The small molecule below binds the protein below.
Small molecule (SMILES): CC(=O)N[C@H]1[C@H]([C@H](O)[C@H](O)CO)O[C@@](OC[C@H]2OC[C@H](O)[C@@H](O)[C@H]2O)(C(=O)O)C[C@@H]1O

Sequence of chain 1.E:
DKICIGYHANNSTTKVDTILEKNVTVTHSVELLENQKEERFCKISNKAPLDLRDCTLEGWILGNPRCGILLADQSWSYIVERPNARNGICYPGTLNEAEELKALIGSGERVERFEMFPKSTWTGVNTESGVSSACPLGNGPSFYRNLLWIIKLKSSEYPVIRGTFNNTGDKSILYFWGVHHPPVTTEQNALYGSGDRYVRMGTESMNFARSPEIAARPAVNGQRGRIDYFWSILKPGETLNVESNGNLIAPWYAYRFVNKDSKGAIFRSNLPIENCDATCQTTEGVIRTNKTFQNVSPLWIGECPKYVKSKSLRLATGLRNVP

Binding-site contacts:
Ligand atom O8 contacts residue TYR91 of chain 1.E at 3.5 Å (h-bond).
Ligand atom C4 contacts residue GLY222 of chain 1.E at 3.5 Å.
Ligand atom O9 contacts residue GLU187 of chain 1.E at 2.7 Å (salt-bridge).
Ligand atom C9 contacts residue TRP149 of chain 1.E at 3.6 Å (hydrophobic).
Ligand atom C4 contacts residue GLN223 of chain 1.E at 3.5 Å.
Ligand atom C1 contacts residue SER133 of chain 1.E at 3.6 Å.
Ligand atom C10 contacts residue SER129 of chain 1.E at 3.8 Å.
Ligand atom O10 contacts residue SER129 of chain 1.E at 3.2 Å (h-bond).
Ligand atom O9 contacts residue TYR91 of chain 1.E at 3.0 Å (h-bond).
Ligand atom O8 contacts residue GLN223 of chain 1.E at 2.7 Å (h-bond).
Ligand atom O10 contacts residue GLY130 of chain 1.E at 3.7 Å.
Ligand atom C9 contacts residue GLU187 of chain 1.E at 3.1 Å.
Ligand atom O1B contacts residue SER132 of chain 1.E at 3.4 Å.
Ligand atom C6 contacts residue GLN223 of chain 1.E at 3.7 Å.
Ligand atom C4 contacts residue VAL131 of chain 1.E at 3.4 Å (hydrophobic).
Ligand atom O1A contacts residue SER133 of chain 1.E at 3.3 Å (h-bond).
Ligand atom O8 contacts residue SER132 of chain 1.E at 3.8 Å.
Ligand atom O1A contacts residue GLN223 of chain 1.E at 3.0 Å (h-bond).
Ligand atom O1A contacts residue SER132 of chain 1.E at 2.9 Å (h-bond).
Ligand atom O9 contacts residue HIS180 of chain 1.E at 3.7 Å.
Ligand atom N5 contacts residue VAL131 of chain 1.E at 2.9 Å (h-bond).
Ligand atom C8 contacts residue TYR91 of chain 1.E at 3.9 Å (hydrophobic).
Ligand atom O1B contacts residue VAL131 of chain 1.E at 3.9 Å.
Ligand atom C3 contacts residue SER133 of chain 1.E at 3.5 Å.
Ligand atom C1 contacts residue SER133 of chain 1.E at 3.8 Å.
Ligand atom C10 contacts residue VAL131 of chain 1.E at 3.9 Å (hydrophobic).
Ligand atom C5 contacts residue VAL131 of chain 1.E at 3.5 Å (hydrophobic).
Ligand atom O10 contacts residue TRP149 of chain 1.E at 3.6 Å.
Ligand atom C9 contacts residue TYR91 of chain 1.E at 3.2 Å (hydrophobic).
Ligand atom C1 contacts residue SER132 of chain 1.E at 3.7 Å.
Ligand atom C6 contacts residue VAL131 of chain 1.E at 3.8 Å (hydrophobic).
Ligand atom O1B contacts residue SER133 of chain 1.E at 3.1 Å (h-bond).
Ligand atom C11 contacts residue LEU191 of chain 1.E at 3.7 Å (hydrophobic).
Ligand atom O10 contacts residue VAL131 of chain 1.E at 3.9 Å.
Ligand atom C8 contacts residue GLN223 of chain 1.E at 3.5 Å.
Ligand atom C5 contacts residue SER133 of chain 1.E at 3.7 Å.
Ligand atom C5 contacts residue GLN223 of chain 1.E at 3.4 Å.
Ligand atom C9 contacts residue HIS180 of chain 1.E at 3.6 Å.
Ligand atom O7 contacts residue GLU187 of chain 1.E at 4.0 Å.
Ligand atom O10 contacts residue ILE151 of chain 1.E at 3.7 Å.